Binding-site contacts:
Ligand atom C6 contacts residue ALA706 of chain 1.B at 3.8 Å (hydrophobic).
Ligand atom C4 contacts residue ASN1074 of chain 1.B at 4.2 Å.
Ligand atom C5 contacts residue ALA706 of chain 1.B at 3.6 Å (hydrophobic).
Ligand atom C1 contacts residue ASN1074 of chain 1.B at 1.4 Å.
Ligand atom O4 contacts residue ALA706 of chain 1.B at 4.4 Å.
Ligand atom O6 contacts residue ALA706 of chain 1.B at 4.3 Å.
Ligand atom C3 contacts residue ASN1074 of chain 1.B at 3.9 Å.
Ligand atom C8 contacts residue GLU1072 of chain 1.B at 3.7 Å.
Ligand atom O5 contacts residue ASN1074 of chain 1.B at 2.2 Å (h-bond).
Ligand atom C7 contacts residue ASN1074 of chain 1.B at 3.3 Å.
Ligand atom N2 contacts residue ASN1074 of chain 1.B at 3.1 Å (h-bond).
Ligand atom C5 contacts residue ASN1074 of chain 1.B at 3.6 Å.
Ligand atom O7 contacts residue ASN1074 of chain 1.B at 2.8 Å (h-bond).
Ligand atom C2 contacts residue ASN1074 of chain 1.B at 2.6 Å.
Ligand atom O6 contacts residue ASN1074 of chain 1.B at 4.3 Å.

Sequence of chain 1.B:
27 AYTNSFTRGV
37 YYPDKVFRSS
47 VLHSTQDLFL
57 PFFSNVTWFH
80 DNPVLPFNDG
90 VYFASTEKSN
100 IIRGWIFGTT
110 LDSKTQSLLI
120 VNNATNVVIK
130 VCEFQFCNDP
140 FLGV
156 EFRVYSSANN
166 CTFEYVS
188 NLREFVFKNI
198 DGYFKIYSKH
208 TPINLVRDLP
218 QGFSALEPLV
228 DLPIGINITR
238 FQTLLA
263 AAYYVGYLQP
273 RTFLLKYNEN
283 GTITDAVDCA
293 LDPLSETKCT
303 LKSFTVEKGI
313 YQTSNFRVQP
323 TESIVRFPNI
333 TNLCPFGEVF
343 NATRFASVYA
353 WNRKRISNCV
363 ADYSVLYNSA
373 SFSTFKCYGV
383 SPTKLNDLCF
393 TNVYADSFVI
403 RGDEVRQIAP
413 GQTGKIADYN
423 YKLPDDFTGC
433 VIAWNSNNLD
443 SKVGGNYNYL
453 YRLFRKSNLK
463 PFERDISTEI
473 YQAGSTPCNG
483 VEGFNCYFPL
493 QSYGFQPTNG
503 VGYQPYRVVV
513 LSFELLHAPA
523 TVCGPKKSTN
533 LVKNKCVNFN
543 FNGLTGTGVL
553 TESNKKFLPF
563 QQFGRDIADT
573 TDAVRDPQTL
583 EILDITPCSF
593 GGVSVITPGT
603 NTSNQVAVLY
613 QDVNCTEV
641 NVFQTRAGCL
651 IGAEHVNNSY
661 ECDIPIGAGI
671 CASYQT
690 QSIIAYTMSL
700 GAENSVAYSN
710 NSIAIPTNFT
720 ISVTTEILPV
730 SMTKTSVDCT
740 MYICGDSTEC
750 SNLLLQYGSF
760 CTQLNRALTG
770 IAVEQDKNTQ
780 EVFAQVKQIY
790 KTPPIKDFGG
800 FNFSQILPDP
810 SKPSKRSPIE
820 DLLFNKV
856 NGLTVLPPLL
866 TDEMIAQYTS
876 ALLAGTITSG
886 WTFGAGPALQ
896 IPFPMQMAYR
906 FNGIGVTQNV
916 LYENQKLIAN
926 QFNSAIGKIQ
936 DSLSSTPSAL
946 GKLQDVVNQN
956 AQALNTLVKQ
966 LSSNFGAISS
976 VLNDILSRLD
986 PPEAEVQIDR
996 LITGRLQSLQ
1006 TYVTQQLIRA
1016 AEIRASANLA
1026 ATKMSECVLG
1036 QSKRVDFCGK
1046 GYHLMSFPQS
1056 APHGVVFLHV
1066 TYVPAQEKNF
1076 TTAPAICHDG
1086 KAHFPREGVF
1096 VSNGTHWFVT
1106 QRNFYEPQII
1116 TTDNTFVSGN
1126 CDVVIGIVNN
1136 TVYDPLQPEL

A protein and the small-molecule ligand that binds it are described below.
Small molecule (SMILES): CC(=O)N[C@@H]1[C@@H](O)[C@H](O)[C@@H](CO)O[C@H]1O